Binding-site contacts:
Ligand atom N3 contacts residue PHE286 of chain 1.A at 3.6 Å (h-bond).
Ligand atom O2' contacts residue ALA287 of chain 1.A at 3.6 Å.
Ligand atom O2B contacts residue LEU378 of chain 1.A at 3.2 Å (h-bond).
Ligand atom N7 contacts residue PRO288 of chain 1.A at 3.4 Å.
Ligand atom S1G contacts residue ARG184 of chain 1.B at 2.8 Å (salt-bridge).
Ligand atom O1B contacts residue MG1 of chain 1.K at 3.1 Å.
Ligand atom O2G contacts residue ARG155 of chain 1.B at 3.1 Å (salt-bridge).
Ligand atom O1B contacts residue LYS380 of chain 1.A at 3.3 Å (salt-bridge).
Ligand atom S1G contacts residue ARG550 of chain 1.A at 3.0 Å (salt-bridge).
Ligand atom O1A contacts residue GLY379 of chain 1.A at 3.3 Å.
Ligand atom O4' contacts residue ILE549 of chain 1.A at 3.3 Å.
Ligand atom O2G contacts residue LYS380 of chain 1.A at 3.5 Å (salt-bridge).
Ligand atom C5 contacts residue PRO288 of chain 1.A at 3.6 Å (hydrophobic).
Ligand atom N3 contacts residue ILE549 of chain 1.A at 3.5 Å.
Ligand atom O5' contacts residue ARG550 of chain 1.A at 3.4 Å (salt-bridge).
Ligand atom PG contacts residue MG1 of chain 1.K at 3.6 Å.
Ligand atom O3G contacts residue MG1 of chain 1.K at 2.1 Å.
Ligand atom O1B contacts residue THR381 of chain 1.A at 3.2 Å (h-bond).
Ligand atom O2B contacts residue GLY379 of chain 1.A at 2.6 Å (h-bond).
Ligand atom O2B contacts residue LYS380 of chain 1.A at 3.5 Å (salt-bridge).
Ligand atom O1A contacts residue THR382 of chain 1.A at 2.7 Å (h-bond).
Ligand atom C2 contacts residue PHE286 of chain 1.A at 3.2 Å (hydrophobic).
Ligand atom O2A contacts residue ARG550 of chain 1.A at 3.2 Å (salt-bridge).
Ligand atom O3B contacts residue GLY377 of chain 1.A at 3.2 Å (h-bond).
Ligand atom O1A contacts residue THR381 of chain 1.A at 3.4 Å (h-bond).
Ligand atom O2G contacts residue ASN491 of chain 1.A at 2.7 Å (h-bond).
Ligand atom N1 contacts residue PHE286 of chain 1.A at 3.6 Å (h-bond).
Ligand atom PG contacts residue ARG155 of chain 1.B at 3.6 Å.
Ligand atom O3G contacts residue ARG155 of chain 1.B at 3.4 Å (salt-bridge).
Ligand atom O3A contacts residue ARG550 of chain 1.A at 2.9 Å (salt-bridge).
Ligand atom C4 contacts residue ILE549 of chain 1.A at 3.6 Å (hydrophobic).
Ligand atom N6 contacts residue LEU295 of chain 1.A at 3.4 Å.
Ligand atom O3' contacts residue VAL283 of chain 1.A at 3.5 Å.
Ligand atom N6 contacts residue GLU293 of chain 1.A at 3.3 Å (salt-bridge).
Ligand atom C5' contacts residue THR382 of chain 1.A at 3.4 Å.
Ligand atom O3' contacts residue GLU159 of chain 1.B at 3.4 Å (salt-bridge).
Ligand atom N1 contacts residue ARG521 of chain 1.A at 3.1 Å (salt-bridge).
Ligand atom PA contacts residue ARG550 of chain 1.A at 3.4 Å.
Ligand atom O3A contacts residue MG1 of chain 1.K at 3.4 Å.
Ligand atom O2' contacts residue VAL283 of chain 1.A at 2.6 Å (h-bond).

Sequence of chain 1.A:
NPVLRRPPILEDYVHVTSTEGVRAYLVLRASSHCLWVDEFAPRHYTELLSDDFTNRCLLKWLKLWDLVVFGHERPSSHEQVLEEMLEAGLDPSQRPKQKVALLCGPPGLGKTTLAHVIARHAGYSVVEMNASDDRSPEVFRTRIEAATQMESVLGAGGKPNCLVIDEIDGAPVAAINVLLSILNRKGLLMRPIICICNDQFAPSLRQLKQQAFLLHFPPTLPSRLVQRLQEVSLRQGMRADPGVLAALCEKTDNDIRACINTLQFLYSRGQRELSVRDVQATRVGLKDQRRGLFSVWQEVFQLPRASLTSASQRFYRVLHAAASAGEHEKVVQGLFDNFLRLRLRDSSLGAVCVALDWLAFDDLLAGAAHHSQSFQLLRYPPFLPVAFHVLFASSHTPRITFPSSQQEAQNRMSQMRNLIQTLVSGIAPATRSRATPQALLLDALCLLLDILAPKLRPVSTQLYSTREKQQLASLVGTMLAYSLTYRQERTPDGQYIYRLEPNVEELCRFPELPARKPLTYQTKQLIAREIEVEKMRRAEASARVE

The protein below binds the small molecule below.
Small molecule (SMILES): Nc1ncnc2c1ncn2[C@@H]1O[C@H](COP(=O)(O)OP(=O)(O)OP(O)(O)=S)[C@@H](O)[C@H]1O

Sequence of chain 1.B:
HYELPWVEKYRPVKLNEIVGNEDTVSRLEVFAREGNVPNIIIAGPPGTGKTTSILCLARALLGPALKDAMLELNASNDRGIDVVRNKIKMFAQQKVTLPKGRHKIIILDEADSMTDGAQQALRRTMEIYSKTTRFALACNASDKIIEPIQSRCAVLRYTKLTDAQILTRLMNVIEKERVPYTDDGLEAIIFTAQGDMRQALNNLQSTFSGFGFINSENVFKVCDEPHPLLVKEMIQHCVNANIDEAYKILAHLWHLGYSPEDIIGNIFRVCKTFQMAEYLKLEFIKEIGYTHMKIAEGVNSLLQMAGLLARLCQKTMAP